Sequence of chain 1.A:
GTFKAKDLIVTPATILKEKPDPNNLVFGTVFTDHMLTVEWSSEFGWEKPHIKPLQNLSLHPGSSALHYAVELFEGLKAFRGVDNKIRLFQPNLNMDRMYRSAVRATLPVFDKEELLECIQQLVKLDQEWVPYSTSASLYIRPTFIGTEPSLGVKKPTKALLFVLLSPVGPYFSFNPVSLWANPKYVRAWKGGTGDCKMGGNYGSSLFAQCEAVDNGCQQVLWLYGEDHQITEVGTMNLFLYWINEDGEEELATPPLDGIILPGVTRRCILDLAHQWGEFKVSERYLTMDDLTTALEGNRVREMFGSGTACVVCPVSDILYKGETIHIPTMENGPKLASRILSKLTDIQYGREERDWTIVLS

Sequence of chain 1.B:
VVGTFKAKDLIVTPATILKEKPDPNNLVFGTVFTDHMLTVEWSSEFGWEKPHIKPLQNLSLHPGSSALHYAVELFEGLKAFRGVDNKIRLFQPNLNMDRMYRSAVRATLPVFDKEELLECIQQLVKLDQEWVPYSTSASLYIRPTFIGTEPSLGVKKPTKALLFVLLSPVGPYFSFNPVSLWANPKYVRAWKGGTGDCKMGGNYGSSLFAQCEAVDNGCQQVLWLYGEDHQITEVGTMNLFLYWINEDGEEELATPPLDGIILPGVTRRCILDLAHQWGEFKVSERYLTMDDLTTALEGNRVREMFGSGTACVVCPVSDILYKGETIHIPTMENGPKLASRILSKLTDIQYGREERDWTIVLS

Binding-site contacts:
Ligand atom N3 contacts residue PHE197 of chain 1.A at 3.5 Å.
Ligand atom C17 contacts residue GLN247 of chain 1.A at 3.6 Å.
Ligand atom C25 contacts residue TYR196 of chain 1.A at 3.5 Å (hydrophobic).
Ligand atom C19 contacts residue GLN237 of chain 1.A at 3.6 Å.
Ligand atom C18 contacts residue GLN246 of chain 1.A at 3.6 Å.
Ligand atom F16 contacts residue THR263 of chain 1.A at 3.4 Å.
Ligand atom C4 contacts residue VAL178 of chain 1.B at 3.6 Å (hydrophobic).
Ligand atom C13 contacts residue THR263 of chain 1.A at 3.4 Å.
Ligand atom C13 contacts residue PHE197 of chain 1.A at 3.3 Å (hydrophobic).
Ligand atom C32 contacts residue TYR230 of chain 1.A at 3.6 Å (hydrophobic).
Ligand atom C17 contacts residue GLN237 of chain 1.A at 3.3 Å.
Ligand atom O14 contacts residue THR263 of chain 1.A at 2.6 Å (h-bond).
Ligand atom C34 contacts residue VAL178 of chain 1.B at 3.5 Å (hydrophobic).
Ligand atom O10 contacts residue TYR93 of chain 1.B at 3.4 Å (h-bond).
Ligand atom O10 contacts residue ARG166 of chain 1.A at 3.1 Å (salt-bridge).
Ligand atom O11 contacts residue PHE52 of chain 1.A at 3.6 Å.
Ligand atom C26 contacts residue TYR196 of chain 1.A at 3.7 Å (hydrophobic).
Ligand atom N20 contacts residue GLN246 of chain 1.A at 3.3 Å (h-bond).
Ligand atom C24 contacts residue PHE197 of chain 1.A at 3.7 Å (hydrophobic).
Ligand atom O11 contacts residue ALA337 of chain 1.A at 3.5 Å.
Ligand atom C15 contacts residue GLN247 of chain 1.A at 3.5 Å.
Ligand atom C19 contacts residue GLN246 of chain 1.A at 3.1 Å.
Ligand atom C32 contacts residue PLP1 of chain 1.D at 3.3 Å.
Ligand atom N12 contacts residue PHE197 of chain 1.A at 3.6 Å.
Ligand atom F16 contacts residue GLN247 of chain 1.A at 3.7 Å.
Ligand atom O5 contacts residue VAL178 of chain 1.B at 3.0 Å (h-bond).
Ligand atom C31 contacts residue LYS225 of chain 1.A at 3.5 Å.
Ligand atom C34 contacts residue TYR93 of chain 1.B at 3.7 Å (hydrophobic).
Ligand atom C33 contacts residue PHE98 of chain 1.A at 3.6 Å (hydrophobic).
Ligand atom O14 contacts residue GLN247 of chain 1.A at 3.1 Å (h-bond).
Ligand atom N20 contacts residue VAL241 of chain 1.A at 3.6 Å.
Ligand atom O10 contacts residue TYR164 of chain 1.A at 3.7 Å.
Ligand atom O5 contacts residue GLY177 of chain 1.B at 3.4 Å.
Ligand atom O10 contacts residue PHE52 of chain 1.A at 3.4 Å.
Ligand atom C17 contacts residue GLN246 of chain 1.A at 3.3 Å.
Ligand atom N12 contacts residue THR263 of chain 1.A at 3.5 Å (h-bond).
Ligand atom O14 contacts residue PHE197 of chain 1.A at 3.3 Å.
Ligand atom C1 contacts residue PHE197 of chain 1.A at 3.7 Å (hydrophobic).
Ligand atom C31 contacts residue PLP1 of chain 1.D at 3.5 Å.
Ligand atom C31 contacts residue THR263 of chain 1.A at 3.6 Å.

This protein binds this small molecule.
Small molecule (SMILES): Cc1ccccc1Oc1cc(-n2c(=O)cc(S(=O)(=O)c3ccccc3)[nH]c2=O)c(F)cc1C#N